Binding-site contacts:
Ligand atom C4 contacts residue LEU197 of chain 1.B at 3.8 Å (hydrophobic).
Ligand atom F14 contacts residue PRO200 of chain 1.B at 3.4 Å.
Ligand atom O9 contacts residue HIS91 of chain 1.B at 3.1 Å.
Ligand atom O9 contacts residue HIS117 of chain 1.B at 3.5 Å (h-bond).
Ligand atom S7 contacts residue ZN1 of chain 1.H at 2.9 Å.
Ligand atom O8 contacts residue LEU197 of chain 1.B at 3.5 Å.
Ligand atom C16 contacts residue LEU197 of chain 1.B at 3.9 Å (hydrophobic).
Ligand atom C3 contacts residue LEU197 of chain 1.B at 3.6 Å (hydrophobic).
Ligand atom C17 contacts residue PRO201 of chain 1.B at 3.6 Å (hydrophobic).
Ligand atom F13 contacts residue LEU197 of chain 1.B at 3.5 Å.
Ligand atom O8 contacts residue TRP208 of chain 1.B at 3.5 Å.
Ligand atom S15 contacts residue LEU197 of chain 1.B at 3.9 Å.
Ligand atom C5 contacts residue LEU197 of chain 1.B at 3.7 Å (hydrophobic).
Ligand atom O20 contacts residue SER133 of chain 1.B at 3.7 Å.
Ligand atom S7 contacts residue HIS91 of chain 1.B at 3.7 Å.
Ligand atom C2 contacts residue LEU197 of chain 1.B at 3.4 Å (hydrophobic).
Ligand atom C16 contacts residue PRO201 of chain 1.B at 3.6 Å (hydrophobic).
Ligand atom F14 contacts residue LEU197 of chain 1.B at 3.1 Å.
Ligand atom N10 contacts residue THR198 of chain 1.B at 3.4 Å (h-bond).
Ligand atom C6 contacts residue LEU197 of chain 1.B at 3.6 Å (hydrophobic).
Ligand atom F13 contacts residue THR199 of chain 1.B at 2.2 Å.
Ligand atom O8 contacts residue THR198 of chain 1.B at 3.1 Å (h-bond).
Ligand atom C1 contacts residue LEU197 of chain 1.B at 3.5 Å (hydrophobic).
Ligand atom C17 contacts residue SER133 of chain 1.B at 3.9 Å.
Ligand atom N10 contacts residue ZN1 of chain 1.H at 1.5 Å.
Ligand atom F13 contacts residue THR198 of chain 1.B at 3.2 Å.
Ligand atom C3 contacts residue THR199 of chain 1.B at 2.9 Å.
Ligand atom N10 contacts residue HIS93 of chain 1.B at 2.9 Å (h-bond).
Ligand atom F11 contacts residue VAL119 of chain 1.B at 3.5 Å.
Ligand atom S7 contacts residue THR198 of chain 1.B at 3.8 Å.
Ligand atom F12 contacts residue VAL119 of chain 1.B at 2.7 Å.
Ligand atom C2 contacts residue THR199 of chain 1.B at 3.0 Å.
Ligand atom F14 contacts residue THR199 of chain 1.B at 2.4 Å.
Ligand atom N10 contacts residue HIS117 of chain 1.B at 3.1 Å (h-bond).
Ligand atom F12 contacts residue HIS91 of chain 1.B at 3.7 Å.
Ligand atom O9 contacts residue VAL119 of chain 1.B at 3.8 Å.
Ligand atom O9 contacts residue ZN1 of chain 1.H at 3.0 Å.
Ligand atom C17 contacts residue LEU197 of chain 1.B at 3.8 Å (hydrophobic).
Ligand atom N10 contacts residue HIS91 of chain 1.B at 2.5 Å (h-bond).
Ligand atom O18 contacts residue PRO201 of chain 1.B at 3.5 Å.

Sequence of chain 1.B:
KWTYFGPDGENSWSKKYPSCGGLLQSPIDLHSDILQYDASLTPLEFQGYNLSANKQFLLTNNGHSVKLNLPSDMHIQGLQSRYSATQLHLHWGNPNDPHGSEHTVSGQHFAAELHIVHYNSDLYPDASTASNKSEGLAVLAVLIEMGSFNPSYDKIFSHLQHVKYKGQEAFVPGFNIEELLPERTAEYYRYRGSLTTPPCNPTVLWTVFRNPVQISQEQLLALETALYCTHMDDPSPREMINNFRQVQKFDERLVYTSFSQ

A small-molecule ligand and the protein it binds are described below.
Small molecule (SMILES): NS(=O)(=O)c1c(F)c(F)c(S(=O)(=O)CCO)c(F)c1F